Sequence of chain 1.B:
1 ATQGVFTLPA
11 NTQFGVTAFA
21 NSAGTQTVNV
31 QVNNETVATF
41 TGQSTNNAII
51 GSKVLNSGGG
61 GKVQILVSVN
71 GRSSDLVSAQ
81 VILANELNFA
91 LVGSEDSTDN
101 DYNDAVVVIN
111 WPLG

The small molecule below binds the protein below.
Small molecule (SMILES): C[C@@H]1O[C@H](O)[C@@H](O)[C@H](O)[C@@H]1O

Sequence of chain 1.A:
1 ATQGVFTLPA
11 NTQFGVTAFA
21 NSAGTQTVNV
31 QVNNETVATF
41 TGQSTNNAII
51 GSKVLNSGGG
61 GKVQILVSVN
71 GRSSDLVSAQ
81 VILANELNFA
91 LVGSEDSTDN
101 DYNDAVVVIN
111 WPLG

Binding-site contacts:
Ligand atom O2 contacts residue GLU95 of chain 1.A at 3.5 Å (salt-bridge).
Ligand atom C2 contacts residue 7KT1 of chain 1.H at 2.6 Å.
Ligand atom O2 contacts residue CA1 of chain 1.E at 2.5 Å.
Ligand atom C4 contacts residue CA1 of chain 1.F at 3.4 Å.
Ligand atom O4 contacts residue ASP104 of chain 1.A at 3.8 Å.
Ligand atom O2 contacts residue ASP99 of chain 1.A at 3.6 Å (salt-bridge).
Ligand atom O2 contacts residue ASP104 of chain 1.A at 3.3 Å (salt-bridge).
Ligand atom O3 contacts residue CA1 of chain 1.E at 2.4 Å.
Ligand atom C2 contacts residue ASP96 of chain 1.A at 3.5 Å.
Ligand atom O3 contacts residue ASP104 of chain 1.A at 3.0 Å (salt-bridge).
Ligand atom C3 contacts residue CA1 of chain 1.E at 3.3 Å.
Ligand atom O3 contacts residue ASP99 of chain 1.A at 2.6 Å (salt-bridge).
Ligand atom O4 contacts residue CA1 of chain 1.F at 2.5 Å.
Ligand atom C5 contacts residue 7KT1 of chain 1.H at 3.7 Å.
Ligand atom C3 contacts residue ASP99 of chain 1.A at 3.2 Å.
Ligand atom C1 contacts residue 7KT1 of chain 1.H at 1.6 Å.
Ligand atom O3 contacts residue ASP101 of chain 1.A at 2.9 Å (salt-bridge).
Ligand atom C2 contacts residue ASP104 of chain 1.A at 3.3 Å.
Ligand atom O4 contacts residue ASN21 of chain 1.A at 3.0 Å (h-bond).
Ligand atom C2 contacts residue CA1 of chain 1.F at 3.8 Å.
Ligand atom C3 contacts residue 7KT1 of chain 1.H at 3.9 Å.
Ligand atom C4 contacts residue ASP99 of chain 1.A at 4.0 Å.
Ligand atom C2 contacts residue SER22 of chain 1.A at 3.7 Å.
Ligand atom C2 contacts residue CA1 of chain 1.E at 3.3 Å.
Ligand atom C3 contacts residue CA1 of chain 1.F at 3.4 Å.
Ligand atom O5 contacts residue SER22 of chain 1.A at 3.7 Å.
Ligand atom O5 contacts residue ALA23 of chain 1.A at 3.0 Å (h-bond).
Ligand atom O5 contacts residue 7KT1 of chain 1.H at 2.4 Å.
Ligand atom O3 contacts residue CA1 of chain 1.F at 2.5 Å.
Ligand atom C6 contacts residue GLY114 of chain 1.B at 3.7 Å.
Ligand atom C4 contacts residue GLY114 of chain 1.B at 3.4 Å.
Ligand atom O4 contacts residue SER22 of chain 1.A at 3.4 Å.
Ligand atom O2 contacts residue 7KT1 of chain 1.H at 3.0 Å.
Ligand atom C6 contacts residue ALA23 of chain 1.A at 3.7 Å (hydrophobic).
Ligand atom C1 contacts residue SER22 of chain 1.A at 3.7 Å.
Ligand atom C3 contacts residue ASP104 of chain 1.A at 3.7 Å.
Ligand atom C5 contacts residue ALA23 of chain 1.A at 4.0 Å (hydrophobic).
Ligand atom O2 contacts residue ASP96 of chain 1.A at 2.6 Å (salt-bridge).
Ligand atom O2 contacts residue SER97 of chain 1.A at 3.4 Å.
Ligand atom O4 contacts residue GLY114 of chain 1.B at 2.6 Å (h-bond).